The small molecule below binds the protein below.
Small molecule (SMILES): O=C(O)c1ccc2cc(-c3n[nH]c([C@@H]4O[C@H](CO)[C@@H](O)[C@H](O)[C@H]4O)n3)ccc2c1

Sequence of chain 2.A:
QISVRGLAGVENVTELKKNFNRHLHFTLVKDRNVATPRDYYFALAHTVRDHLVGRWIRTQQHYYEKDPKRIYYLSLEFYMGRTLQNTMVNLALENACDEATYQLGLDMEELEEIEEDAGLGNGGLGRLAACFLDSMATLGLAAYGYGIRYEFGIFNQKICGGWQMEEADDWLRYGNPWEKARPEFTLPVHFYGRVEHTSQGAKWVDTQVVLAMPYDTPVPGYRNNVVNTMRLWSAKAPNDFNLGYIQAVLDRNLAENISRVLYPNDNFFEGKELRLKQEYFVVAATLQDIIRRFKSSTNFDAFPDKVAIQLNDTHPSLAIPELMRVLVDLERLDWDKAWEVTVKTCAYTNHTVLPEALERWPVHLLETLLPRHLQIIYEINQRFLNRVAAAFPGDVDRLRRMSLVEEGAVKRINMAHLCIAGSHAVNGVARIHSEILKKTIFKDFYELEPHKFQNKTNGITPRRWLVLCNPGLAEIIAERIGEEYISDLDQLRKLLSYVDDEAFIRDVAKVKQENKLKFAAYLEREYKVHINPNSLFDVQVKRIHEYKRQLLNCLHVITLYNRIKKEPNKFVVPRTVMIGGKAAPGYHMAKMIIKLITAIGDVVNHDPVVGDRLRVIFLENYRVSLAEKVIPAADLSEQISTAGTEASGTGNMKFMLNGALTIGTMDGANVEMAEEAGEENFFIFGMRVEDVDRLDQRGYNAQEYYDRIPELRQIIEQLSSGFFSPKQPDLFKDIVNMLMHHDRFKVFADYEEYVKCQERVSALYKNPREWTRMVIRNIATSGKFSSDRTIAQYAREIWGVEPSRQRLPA

Binding-site contacts:
Ligand atom O17 contacts residue GLU288 of chain 2.A at 3.7 Å.
Ligand atom C8 contacts residue HIS342 of chain 2.A at 3.7 Å.
Ligand atom O2' contacts residue TYR574 of chain 2.A at 3.1 Å (h-bond).
Ligand atom O2' contacts residue ASN285 of chain 2.A at 3.1 Å (h-bond).
Ligand atom O3' contacts residue SER675 of chain 2.A at 3.1 Å (h-bond).
Ligand atom C10 contacts residue ASN283 of chain 2.A at 3.4 Å.
Ligand atom C4 contacts residue ASN285 of chain 2.A at 3.6 Å.
Ligand atom C1 contacts residue HIS378 of chain 2.A at 3.7 Å.
Ligand atom O17 contacts residue PHE286 of chain 2.A at 3.5 Å (h-bond).
Ligand atom C8 contacts residue ASN285 of chain 2.A at 3.7 Å.
Ligand atom O2' contacts residue GLU673 of chain 2.A at 3.2 Å (salt-bridge).
Ligand atom O18 contacts residue ASN283 of chain 2.A at 3.3 Å (h-bond).
Ligand atom C1 contacts residue ASN285 of chain 2.A at 3.6 Å.
Ligand atom O4' contacts residue SER675 of chain 2.A at 3.6 Å.
Ligand atom C12 contacts residue ALA384 of chain 2.A at 3.5 Å (hydrophobic).
Ligand atom C6' contacts residue ASN485 of chain 2.A at 3.4 Å.
Ligand atom C16 contacts residue PHE286 of chain 2.A at 3.3 Å (hydrophobic).
Ligand atom O3' contacts residue GLU673 of chain 2.A at 2.6 Å (salt-bridge).
Ligand atom C6 contacts residue ASN285 of chain 2.A at 3.6 Å.
Ligand atom O4' contacts residue ASN485 of chain 2.A at 3.6 Å (h-bond).
Ligand atom C3' contacts residue GLU673 of chain 2.A at 3.3 Å.
Ligand atom C6' contacts residue HIS378 of chain 2.A at 3.5 Å.
Ligand atom O3' contacts residue GLY676 of chain 2.A at 3.2 Å (h-bond).
Ligand atom C15 contacts residue ASN283 of chain 2.A at 3.6 Å.
Ligand atom O6' contacts residue ASN485 of chain 2.A at 2.8 Å (h-bond).
Ligand atom O3' contacts residue ALA674 of chain 2.A at 3.2 Å (h-bond).
Ligand atom C13 contacts residue PHE286 of chain 2.A at 3.4 Å (hydrophobic).
Ligand atom O4' contacts residue GLY676 of chain 2.A at 2.9 Å (h-bond).
Ligand atom N3 contacts residue HIS378 of chain 2.A at 3.7 Å.
Ligand atom C2' contacts residue HIS378 of chain 2.A at 3.5 Å.
Ligand atom C12 contacts residue HIS342 of chain 2.A at 3.7 Å.
Ligand atom N5 contacts residue ASN285 of chain 2.A at 3.4 Å (h-bond).
Ligand atom C14 contacts residue PHE286 of chain 2.A at 3.3 Å (hydrophobic).
Ligand atom N5 contacts residue LEU137 of chain 2.A at 3.7 Å.
Ligand atom N3 contacts residue THR379 of chain 2.A at 3.7 Å.
Ligand atom N2 contacts residue THR379 of chain 2.A at 3.7 Å.
Ligand atom C7 contacts residue ASN285 of chain 2.A at 3.6 Å.
Ligand atom O17 contacts residue PHE287 of chain 2.A at 3.5 Å.
Ligand atom O6' contacts residue HIS378 of chain 2.A at 2.7 Å (h-bond).
Ligand atom N2 contacts residue HIS378 of chain 2.A at 2.7 Å (h-bond).